Sequence of chain 9.A:
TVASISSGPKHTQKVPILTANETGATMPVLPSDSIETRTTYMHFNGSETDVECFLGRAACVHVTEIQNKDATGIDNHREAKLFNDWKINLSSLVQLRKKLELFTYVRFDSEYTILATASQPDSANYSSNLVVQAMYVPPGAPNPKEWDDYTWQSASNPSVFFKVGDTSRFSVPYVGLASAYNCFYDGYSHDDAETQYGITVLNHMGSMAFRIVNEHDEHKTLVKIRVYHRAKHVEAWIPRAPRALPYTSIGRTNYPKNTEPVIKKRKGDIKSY

Sequence of chain 9.C:
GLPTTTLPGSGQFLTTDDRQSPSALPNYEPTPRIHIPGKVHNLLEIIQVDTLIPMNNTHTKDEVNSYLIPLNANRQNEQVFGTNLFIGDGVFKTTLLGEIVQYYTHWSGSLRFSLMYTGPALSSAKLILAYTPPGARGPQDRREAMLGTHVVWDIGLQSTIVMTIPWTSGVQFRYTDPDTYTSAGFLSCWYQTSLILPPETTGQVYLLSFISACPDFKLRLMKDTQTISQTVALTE

Binding-site contacts:
Ligand atom CL2 contacts residue TYR128 of chain 9.A at 3.4 Å.
Ligand atom C4B contacts residue TYR152 of chain 9.A at 3.7 Å (hydrophobic).
Ligand atom C4A contacts residue VAL176 of chain 9.A at 3.9 Å (hydrophobic).
Ligand atom C5A contacts residue ALA150 of chain 9.A at 3.4 Å (hydrophobic).
Ligand atom C4A contacts residue ALA150 of chain 9.A at 3.9 Å (hydrophobic).
Ligand atom C3C contacts residue ILE104 of chain 9.A at 3.6 Å (hydrophobic).
Ligand atom C4C contacts residue VAL191 of chain 9.A at 3.7 Å (hydrophobic).
Ligand atom C31 contacts residue ASN219 of chain 9.A at 3.7 Å.
Ligand atom CL1 contacts residue LEU25 of chain 9.C at 3.5 Å.
Ligand atom O1 contacts residue MET221 of chain 9.A at 3.4 Å (h-bond).
Ligand atom N3A contacts residue PRO174 of chain 9.A at 3.3 Å (h-bond).
Ligand atom O1 contacts residue LEU106 of chain 9.A at 3.7 Å.
Ligand atom C3C contacts residue TYR128 of chain 9.A at 3.8 Å (hydrophobic).
Ligand atom C4 contacts residue TYR197 of chain 9.A at 3.6 Å (hydrophobic).
Ligand atom N2 contacts residue ASN219 of chain 9.A at 3.5 Å (h-bond).
Ligand atom C2C contacts residue MET221 of chain 9.A at 3.3 Å (hydrophobic).
Ligand atom C3B contacts residue TYR152 of chain 9.A at 3.9 Å (hydrophobic).
Ligand atom C1C contacts residue TYR128 of chain 9.A at 3.6 Å (hydrophobic).
Ligand atom C5B contacts residue PHE186 of chain 9.A at 3.8 Å (hydrophobic).
Ligand atom C5 contacts residue LEU106 of chain 9.A at 3.7 Å (hydrophobic).
Ligand atom C31 contacts residue TYR197 of chain 9.A at 3.6 Å (hydrophobic).
Ligand atom C4A contacts residue PRO174 of chain 9.A at 3.2 Å (hydrophobic).
Ligand atom CL2 contacts residue ILE104 of chain 9.A at 3.4 Å.
Ligand atom C2A contacts residue PHE186 of chain 9.A at 3.6 Å (hydrophobic).
Ligand atom C5C contacts residue TYR152 of chain 9.A at 3.8 Å (hydrophobic).
Ligand atom O1A contacts residue MET224 of chain 9.A at 3.9 Å.
Ligand atom C4B contacts residue PHE186 of chain 9.A at 3.6 Å (hydrophobic).
Ligand atom C2C contacts residue ILE104 of chain 9.A at 3.9 Å (hydrophobic).
Ligand atom C4A contacts residue SER175 of chain 9.A at 3.6 Å.
Ligand atom C3B contacts residue ALA24 of chain 9.C at 4.0 Å (hydrophobic).
Ligand atom CL1 contacts residue VAL188 of chain 9.A at 3.7 Å.
Ligand atom C5B contacts residue MET224 of chain 9.A at 3.8 Å (hydrophobic).
Ligand atom N3A contacts residue ALA24 of chain 9.C at 3.8 Å.
Ligand atom O1A contacts residue PHE186 of chain 9.A at 3.4 Å.
Ligand atom C5A contacts residue VAL176 of chain 9.A at 3.8 Å (hydrophobic).
Ligand atom O1B contacts residue VAL188 of chain 9.A at 3.8 Å.
Ligand atom N2 contacts residue MET221 of chain 9.A at 3.9 Å.
Ligand atom C1C contacts residue LEU106 of chain 9.A at 3.9 Å (hydrophobic).
Ligand atom C5 contacts residue MET221 of chain 9.A at 3.9 Å (hydrophobic).
Ligand atom CL2 contacts residue MET224 of chain 9.A at 3.2 Å.

Sequence of chain 10.C:
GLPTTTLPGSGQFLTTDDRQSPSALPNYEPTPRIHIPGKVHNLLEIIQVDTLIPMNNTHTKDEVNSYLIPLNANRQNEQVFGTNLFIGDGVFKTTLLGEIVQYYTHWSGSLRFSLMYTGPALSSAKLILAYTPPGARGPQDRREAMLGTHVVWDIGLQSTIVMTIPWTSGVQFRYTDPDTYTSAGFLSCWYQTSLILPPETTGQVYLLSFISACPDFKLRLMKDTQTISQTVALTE

A protein and the small-molecule ligand that binds it are described below.
Small molecule (SMILES): Cc1cc(CCCCCOc2c(Cl)cc(C3=NCCO3)cc2Cl)on1